The protein below binds the small molecule below.
Small molecule (SMILES): CC(=O)N[C@H]1[C@H](O[C@H]2[C@H](O)[C@@H](NC(C)=O)CO[C@@H]2CO)O[C@H](CO)[C@@H](O[C@@H]2O[C@H](CO[C@H]3O[C@H](CO)[C@@H](O)[C@H](O)[C@@H]3O)[C@@H](O)[C@H](O[C@H]3O[C@H](CO)[C@@H](O)[C@H](O)[C@@H]3O)[C@@H]2O)[C@@H]1O

Binding-site contacts:
Ligand atom N2 contacts residue ASN388 of chain 12.E at 2.9 Å (h-bond).
Ligand atom O4 contacts residue ASP338 of chain 12.E at 4.2 Å.
Ligand atom C7 contacts residue TYR41 of chain 12.E at 3.5 Å (hydrophobic).
Ligand atom C1 contacts residue ASN388 of chain 12.E at 1.4 Å.
Ligand atom O4 contacts residue TYR41 of chain 12.E at 3.5 Å (h-bond).
Ligand atom C7 contacts residue SER390 of chain 12.E at 4.2 Å.
Ligand atom C5 contacts residue TYR41 of chain 12.E at 3.4 Å (hydrophobic).
Ligand atom O7 contacts residue TYR41 of chain 12.E at 3.3 Å (h-bond).
Ligand atom C3 contacts residue ASN388 of chain 12.E at 3.8 Å.
Ligand atom O6 contacts residue ARG358 of chain 12.E at 3.3 Å.
Ligand atom O6 contacts residue TYR386 of chain 12.E at 4.0 Å.
Ligand atom O5 contacts residue ARG358 of chain 12.E at 3.4 Å (salt-bridge).
Ligand atom C3 contacts residue TYR41 of chain 12.E at 4.2 Å (hydrophobic).
Ligand atom C5 contacts residue ASP338 of chain 12.E at 3.5 Å.
Ligand atom C1 contacts residue ASP338 of chain 12.E at 4.3 Å.
Ligand atom C7 contacts residue GLN39 of chain 12.E at 4.1 Å.
Ligand atom C2 contacts residue ARG358 of chain 12.E at 4.3 Å.
Ligand atom O6 contacts residue ASP338 of chain 12.E at 2.9 Å (salt-bridge).
Ligand atom O6 contacts residue HIS339 of chain 12.E at 3.9 Å.
Ligand atom C6 contacts residue TYR41 of chain 12.E at 3.6 Å (hydrophobic).
Ligand atom C6 contacts residue ASP338 of chain 12.E at 3.3 Å.
Ligand atom N2 contacts residue TYR41 of chain 12.E at 4.3 Å.
Ligand atom C8 contacts residue TYR41 of chain 12.E at 3.6 Å (hydrophobic).
Ligand atom C5 contacts residue ASN388 of chain 12.E at 3.6 Å.
Ligand atom C1 contacts residue ARG358 of chain 12.E at 3.7 Å.
Ligand atom C4 contacts residue ASP338 of chain 12.E at 4.3 Å.
Ligand atom C4 contacts residue ASN388 of chain 12.E at 4.2 Å.
Ligand atom O5 contacts residue ASP338 of chain 12.E at 4.2 Å.
Ligand atom O5 contacts residue ASN388 of chain 12.E at 2.3 Å (h-bond).
Ligand atom O6 contacts residue TYR41 of chain 12.E at 3.6 Å.
Ligand atom C3 contacts residue ASP338 of chain 12.E at 4.5 Å.
Ligand atom O5 contacts residue TYR41 of chain 12.E at 4.4 Å.
Ligand atom O7 contacts residue GLN39 of chain 12.E at 2.9 Å (h-bond).
Ligand atom C2 contacts residue ASN388 of chain 12.E at 2.5 Å.
Ligand atom C6 contacts residue ARG358 of chain 12.E at 4.4 Å.
Ligand atom C7 contacts residue ASN388 of chain 12.E at 3.6 Å.
Ligand atom C4 contacts residue TYR41 of chain 12.E at 3.9 Å (hydrophobic).
Ligand atom C8 contacts residue SER390 of chain 12.E at 3.3 Å.
Ligand atom C8 contacts residue GLU61 of chain 12.E at 3.3 Å.
Ligand atom O7 contacts residue ASN388 of chain 12.E at 3.9 Å.

Sequence of chain 12.E:
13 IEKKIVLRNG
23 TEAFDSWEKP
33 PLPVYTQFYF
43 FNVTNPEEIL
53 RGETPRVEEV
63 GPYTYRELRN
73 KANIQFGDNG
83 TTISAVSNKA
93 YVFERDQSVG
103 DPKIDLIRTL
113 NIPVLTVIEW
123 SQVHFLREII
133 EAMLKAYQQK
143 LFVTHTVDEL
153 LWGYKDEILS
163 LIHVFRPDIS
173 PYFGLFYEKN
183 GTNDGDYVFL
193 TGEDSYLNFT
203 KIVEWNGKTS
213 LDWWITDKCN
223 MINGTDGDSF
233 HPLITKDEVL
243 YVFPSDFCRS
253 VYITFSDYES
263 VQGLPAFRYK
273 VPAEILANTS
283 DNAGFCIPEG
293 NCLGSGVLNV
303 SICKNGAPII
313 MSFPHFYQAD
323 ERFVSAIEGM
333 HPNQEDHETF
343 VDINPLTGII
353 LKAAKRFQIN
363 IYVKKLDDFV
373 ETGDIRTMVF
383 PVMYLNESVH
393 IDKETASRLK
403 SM